This small molecule binds to this protein.
Small molecule (SMILES): CC(=O)N[C@@H]1[C@@H](O)[C@H](O)[C@@H](CO)O[C@H]1O

Sequence of chain 1.E:
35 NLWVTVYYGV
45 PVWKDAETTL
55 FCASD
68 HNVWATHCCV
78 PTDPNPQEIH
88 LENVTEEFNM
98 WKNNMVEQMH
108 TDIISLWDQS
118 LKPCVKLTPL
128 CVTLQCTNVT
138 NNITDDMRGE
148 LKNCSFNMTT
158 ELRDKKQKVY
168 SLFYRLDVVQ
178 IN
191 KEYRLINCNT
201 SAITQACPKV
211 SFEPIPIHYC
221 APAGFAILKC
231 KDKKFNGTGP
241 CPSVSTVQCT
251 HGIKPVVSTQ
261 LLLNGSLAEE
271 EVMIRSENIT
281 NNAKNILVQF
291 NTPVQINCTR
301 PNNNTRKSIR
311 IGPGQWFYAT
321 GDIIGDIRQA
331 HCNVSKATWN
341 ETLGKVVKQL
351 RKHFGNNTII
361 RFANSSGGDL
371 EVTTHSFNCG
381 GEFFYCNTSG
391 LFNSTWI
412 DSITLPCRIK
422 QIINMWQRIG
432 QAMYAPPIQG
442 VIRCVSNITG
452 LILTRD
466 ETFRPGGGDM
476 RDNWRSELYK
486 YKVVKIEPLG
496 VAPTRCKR

Binding-site contacts:
Ligand atom C7 contacts residue ASN135 of chain 1.E at 3.9 Å.
Ligand atom C8 contacts residue CYS133 of chain 1.E at 3.4 Å (hydrophobic).
Ligand atom C2 contacts residue ASN135 of chain 1.E at 2.6 Å.
Ligand atom C1 contacts residue ASN135 of chain 1.E at 1.5 Å.
Ligand atom C8 contacts residue LYS191 of chain 1.E at 4.3 Å.
Ligand atom C8 contacts residue TYR193 of chain 1.E at 4.2 Å (hydrophobic).
Ligand atom N2 contacts residue ASN135 of chain 1.E at 3.0 Å (h-bond).
Ligand atom O7 contacts residue ASN135 of chain 1.E at 4.4 Å.
Ligand atom C4 contacts residue ASN135 of chain 1.E at 4.3 Å.
Ligand atom C5 contacts residue ASN135 of chain 1.E at 3.8 Å.
Ligand atom C3 contacts residue ASN135 of chain 1.E at 3.9 Å.
Ligand atom C8 contacts residue THR134 of chain 1.E at 4.0 Å.
Ligand atom O5 contacts residue ASN135 of chain 1.E at 2.4 Å (h-bond).